The protein below binds the small molecule below.
Small molecule (SMILES): CCCN(C(=O)N[C@@H](CSCC(C)C)C(=O)O)C(=O)c1cccc(C#Cc2ccc(F)cc2F)c1

Binding-site contacts:
Ligand atom F4 contacts residue PHE72 of chain 1.B at 3.3 Å.
Ligand atom O2 contacts residue ARG52 of chain 1.B at 3.1 Å (salt-bridge).
Ligand atom C2 contacts residue PHE92 of chain 1.B at 3.7 Å (hydrophobic).
Ligand atom C4 contacts residue GLY96 of chain 1.B at 3.7 Å.
Ligand atom F4 contacts residue MET119 of chain 1.B at 3.3 Å.
Ligand atom F2 contacts residue LEU79 of chain 1.B at 3.3 Å.
Ligand atom C27 contacts residue ALA91 of chain 1.B at 4.0 Å (hydrophobic).
Ligand atom C10 contacts residue LEU79 of chain 1.B at 3.9 Å (hydrophobic).
Ligand atom C9 contacts residue LEU79 of chain 1.B at 3.8 Å (hydrophobic).
Ligand atom C14 contacts residue VAL75 of chain 1.B at 3.3 Å (hydrophobic).
Ligand atom C1 contacts residue PHE95 of chain 1.B at 3.9 Å (hydrophobic).
Ligand atom C9 contacts residue LEU61 of chain 1.B at 3.7 Å (hydrophobic).
Ligand atom N15 contacts residue PHE95 of chain 1.B at 3.6 Å.
Ligand atom O15 contacts residue LEU79 of chain 1.B at 3.7 Å.
Ligand atom O19 contacts residue ALA53 of chain 1.B at 3.3 Å.
Ligand atom C6 contacts residue LEU61 of chain 1.B at 3.8 Å (hydrophobic).
Ligand atom F2 contacts residue PHE95 of chain 1.B at 3.5 Å.
Ligand atom C14 contacts residue LEU61 of chain 1.B at 3.8 Å (hydrophobic).
Ligand atom C27 contacts residue ARG88 of chain 1.B at 3.8 Å.
Ligand atom C14 contacts residue LEU79 of chain 1.B at 3.9 Å (hydrophobic).
Ligand atom C24 contacts residue PHE46 of chain 1.B at 4.0 Å (hydrophobic).
Ligand atom C5 contacts residue PHE72 of chain 1.B at 3.7 Å (hydrophobic).
Ligand atom C3 contacts residue PHE92 of chain 1.B at 3.3 Å (hydrophobic).
Ligand atom C2 contacts residue VAL76 of chain 1.B at 4.0 Å (hydrophobic).
Ligand atom F2 contacts residue PHE92 of chain 1.B at 3.3 Å.
Ligand atom C19 contacts residue PHE95 of chain 1.B at 3.7 Å (hydrophobic).
Ligand atom C13 contacts residue GLU78 of chain 1.B at 3.9 Å.
Ligand atom F4 contacts residue ILE115 of chain 1.B at 3.8 Å.
Ligand atom C27 contacts residue PHE46 of chain 1.B at 3.9 Å (hydrophobic).
Ligand atom C2 contacts residue PHE95 of chain 1.B at 3.6 Å (hydrophobic).
Ligand atom C13 contacts residue LEU79 of chain 1.B at 3.8 Å (hydrophobic).
Ligand atom F4 contacts residue GLY96 of chain 1.B at 3.4 Å.
Ligand atom C8 contacts residue LEU61 of chain 1.B at 3.7 Å (hydrophobic).
Ligand atom C24 contacts residue TYR50 of chain 1.B at 3.5 Å (hydrophobic).
Ligand atom C5 contacts residue ILE63 of chain 1.B at 3.9 Å (hydrophobic).
Ligand atom C15 contacts residue PHE95 of chain 1.B at 3.9 Å (hydrophobic).
Ligand atom C4 contacts residue PHE72 of chain 1.B at 3.7 Å (hydrophobic).
Ligand atom C16 contacts residue PHE95 of chain 1.B at 3.8 Å (hydrophobic).
Ligand atom C18 contacts residue GLN60 of chain 1.B at 3.8 Å.
Ligand atom C3 contacts residue GLY96 of chain 1.B at 3.6 Å.

Sequence of chain 1.B:
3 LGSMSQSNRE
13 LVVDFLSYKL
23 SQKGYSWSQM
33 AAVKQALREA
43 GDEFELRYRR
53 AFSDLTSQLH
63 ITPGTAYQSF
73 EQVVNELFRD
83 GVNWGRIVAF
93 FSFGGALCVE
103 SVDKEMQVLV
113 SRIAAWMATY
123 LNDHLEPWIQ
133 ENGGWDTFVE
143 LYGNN